The small molecule below binds the protein below.
Small molecule (SMILES): CC(=O)N[C@@H]1[C@@H](O)[C@H](O)[C@@H](CO)O[C@H]1O

Sequence of chain 1.B:
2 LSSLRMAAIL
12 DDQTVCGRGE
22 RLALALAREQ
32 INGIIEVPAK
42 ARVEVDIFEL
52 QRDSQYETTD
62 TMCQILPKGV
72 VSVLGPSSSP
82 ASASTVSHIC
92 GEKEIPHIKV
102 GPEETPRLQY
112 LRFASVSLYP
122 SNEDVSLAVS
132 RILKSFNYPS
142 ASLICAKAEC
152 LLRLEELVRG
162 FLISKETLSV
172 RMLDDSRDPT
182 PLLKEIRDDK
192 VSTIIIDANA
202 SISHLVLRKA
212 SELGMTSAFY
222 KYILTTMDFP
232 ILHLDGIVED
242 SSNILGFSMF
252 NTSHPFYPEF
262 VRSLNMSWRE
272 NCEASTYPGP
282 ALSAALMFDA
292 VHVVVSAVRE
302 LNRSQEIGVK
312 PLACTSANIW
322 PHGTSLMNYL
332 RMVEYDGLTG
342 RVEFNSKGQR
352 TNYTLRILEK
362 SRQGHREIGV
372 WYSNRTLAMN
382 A

Binding-site contacts:
Ligand atom C1 contacts residue SER202 of chain 1.B at 4.0 Å.
Ligand atom C1 contacts residue ILE203 of chain 1.B at 4.1 Å (hydrophobic).
Ligand atom C3 contacts residue SER202 of chain 1.B at 4.3 Å.
Ligand atom C7 contacts residue ASN200 of chain 1.B at 4.1 Å.
Ligand atom O5 contacts residue ASN200 of chain 1.B at 2.4 Å (h-bond).
Ligand atom C4 contacts residue ASN200 of chain 1.B at 4.3 Å.
Ligand atom O5 contacts residue ILE203 of chain 1.B at 3.9 Å.
Ligand atom C2 contacts residue SER202 of chain 1.B at 4.2 Å.
Ligand atom N2 contacts residue SER202 of chain 1.B at 3.8 Å.
Ligand atom C5 contacts residue ASN200 of chain 1.B at 3.7 Å.
Ligand atom C3 contacts residue ASN200 of chain 1.B at 3.9 Å.
Ligand atom C2 contacts residue ASN200 of chain 1.B at 2.6 Å.
Ligand atom C5 contacts residue ILE203 of chain 1.B at 4.4 Å (hydrophobic).
Ligand atom C1 contacts residue ASN200 of chain 1.B at 1.5 Å.
Ligand atom N2 contacts residue ASN200 of chain 1.B at 3.0 Å (h-bond).